Binding-site contacts:
Ligand atom O10 contacts residue PHE352 of chain 1.A at 3.8 Å.
Ligand atom C8 contacts residue ASN297 of chain 1.A at 4.4 Å.
Ligand atom O10 contacts residue FE1 of chain 1.G at 3.7 Å.
Ligand atom C3 contacts residue HIS295 of chain 1.A at 4.0 Å.
Ligand atom C8 contacts residue PHE202 of chain 1.A at 4.1 Å (hydrophobic).
Ligand atom O10 contacts residue HIS208 of chain 1.A at 4.3 Å.
Ligand atom C7 contacts residue FE1 of chain 1.G at 4.3 Å.
Ligand atom O10 contacts residue ASN201 of chain 1.A at 4.2 Å.
Ligand atom C4 contacts residue ASN297 of chain 1.A at 3.7 Å.
Ligand atom C3 contacts residue VAL209 of chain 1.A at 4.0 Å (hydrophobic).
Ligand atom C5 contacts residue ASN297 of chain 1.A at 3.9 Å.
Ligand atom C8 contacts residue LEU307 of chain 1.A at 4.5 Å (hydrophobic).
Ligand atom O10 contacts residue LEU307 of chain 1.A at 4.2 Å.
Ligand atom C9 contacts residue HIS208 of chain 1.A at 4.0 Å.
Ligand atom C2 contacts residue VAL209 of chain 1.A at 4.2 Å (hydrophobic).
Ligand atom C9 contacts residue ASP205 of chain 1.A at 3.2 Å.
Ligand atom C5 contacts residue ASP205 of chain 1.A at 4.0 Å.
Ligand atom C6 contacts residue VAL209 of chain 1.A at 4.0 Å (hydrophobic).
Ligand atom C2 contacts residue HIS295 of chain 1.A at 3.7 Å.
Ligand atom C8 contacts residue ASP205 of chain 1.A at 3.9 Å.
Ligand atom O10 contacts residue PHE202 of chain 1.A at 4.3 Å.
Ligand atom C8 contacts residue ASN201 of chain 1.A at 3.5 Å.
Ligand atom C9 contacts residue ASN201 of chain 1.A at 3.8 Å.
Ligand atom C1 contacts residue LEU307 of chain 1.A at 4.3 Å (hydrophobic).
Ligand atom C7 contacts residue LEU307 of chain 1.A at 4.1 Å (hydrophobic).
Ligand atom C7 contacts residue ASN201 of chain 1.A at 4.3 Å.
Ligand atom C4 contacts residue ASP205 of chain 1.A at 4.5 Å.
Ligand atom C6 contacts residue LEU307 of chain 1.A at 4.1 Å (hydrophobic).
Ligand atom O10 contacts residue HIS213 of chain 1.A at 4.5 Å.
Ligand atom C9 contacts residue ASN297 of chain 1.A at 3.5 Å.
Ligand atom C5 contacts residue VAL209 of chain 1.A at 3.9 Å (hydrophobic).
Ligand atom C4 contacts residue VAL209 of chain 1.A at 3.9 Å (hydrophobic).
Ligand atom C7 contacts residue HIS208 of chain 1.A at 3.9 Å.
Ligand atom C5 contacts residue LEU307 of chain 1.A at 4.5 Å (hydrophobic).
Ligand atom C8 contacts residue HIS208 of chain 1.A at 3.6 Å.
Ligand atom C2 contacts residue PHE224 of chain 1.A at 4.4 Å (hydrophobic).
Ligand atom C1 contacts residue HIS295 of chain 1.A at 4.2 Å.
Ligand atom C1 contacts residue VAL209 of chain 1.A at 4.2 Å (hydrophobic).

The small molecule below binds the protein below.
Small molecule (SMILES): O=C1CCc2ccccc21

Sequence of chain 1.A:
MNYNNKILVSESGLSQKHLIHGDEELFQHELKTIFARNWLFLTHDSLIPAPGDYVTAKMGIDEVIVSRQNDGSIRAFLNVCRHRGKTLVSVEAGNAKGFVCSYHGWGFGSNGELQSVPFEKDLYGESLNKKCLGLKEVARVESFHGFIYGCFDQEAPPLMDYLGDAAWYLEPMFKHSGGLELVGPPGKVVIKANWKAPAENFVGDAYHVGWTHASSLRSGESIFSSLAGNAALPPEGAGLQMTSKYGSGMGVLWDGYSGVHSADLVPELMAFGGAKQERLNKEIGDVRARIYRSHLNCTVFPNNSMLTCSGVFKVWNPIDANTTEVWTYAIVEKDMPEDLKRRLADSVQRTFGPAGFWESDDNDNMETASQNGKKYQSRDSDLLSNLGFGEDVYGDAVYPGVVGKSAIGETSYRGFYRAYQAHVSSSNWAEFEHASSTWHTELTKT